A protein and the small-molecule ligand that binds it are described below.
Small molecule (SMILES): CN1CN([C@@H]2O[C@H](CO[P](=O)(O)O[P](=O)(O)OP(=O)(O)O)[C@@H](O)[C@H]2O)c2nc(N)[nH]c(=O)c21

Sequence of chain 1.A:
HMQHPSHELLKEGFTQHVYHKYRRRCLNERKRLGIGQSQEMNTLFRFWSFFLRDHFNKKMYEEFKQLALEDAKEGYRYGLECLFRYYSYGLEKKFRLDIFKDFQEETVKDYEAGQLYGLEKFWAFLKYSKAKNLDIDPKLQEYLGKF

Binding-site contacts:
Ligand atom C5 contacts residue TYR138 of chain 1.A at 3.5 Å (hydrophobic).
Ligand atom N1 contacts residue TYR99 of chain 1.A at 3.5 Å.
Ligand atom O6 contacts residue GLU102 of chain 1.A at 3.8 Å.
Ligand atom N2 contacts residue GLU102 of chain 1.A at 3.1 Å (salt-bridge).
Ligand atom O3' contacts residue GLU130 of chain 1.A at 2.7 Å (salt-bridge).
Ligand atom N3 contacts residue ALA134 of chain 1.A at 3.8 Å.
Ligand atom O4' contacts residue ALA134 of chain 1.A at 3.5 Å.
Ligand atom O6 contacts residue TYR99 of chain 1.A at 3.7 Å.
Ligand atom C4 contacts residue TYR138 of chain 1.A at 3.4 Å (hydrophobic).
Ligand atom N3 contacts residue SER98 of chain 1.A at 3.8 Å.
Ligand atom N1 contacts residue TYR138 of chain 1.A at 3.7 Å.
Ligand atom N3 contacts residue TYR138 of chain 1.A at 3.6 Å.
Ligand atom C3' contacts residue GLU130 of chain 1.A at 3.3 Å.
Ligand atom N1 contacts residue GLU102 of chain 1.A at 2.5 Å (salt-bridge).
Ligand atom N9 contacts residue TYR99 of chain 1.A at 3.5 Å (h-bond).
Ligand atom O6 contacts residue TYR138 of chain 1.A at 3.7 Å.
Ligand atom CM7 contacts residue TYR138 of chain 1.A at 3.6 Å (hydrophobic).
Ligand atom O2B contacts residue TYR138 of chain 1.A at 3.7 Å.
Ligand atom C6 contacts residue TYR99 of chain 1.A at 3.3 Å (hydrophobic).
Ligand atom C2 contacts residue SER98 of chain 1.A at 3.8 Å.
Ligand atom N7 contacts residue TYR99 of chain 1.A at 3.6 Å (h-bond).
Ligand atom C5 contacts residue TYR99 of chain 1.A at 3.5 Å (hydrophobic).
Ligand atom C4' contacts residue GLU130 of chain 1.A at 3.4 Å.
Ligand atom O4' contacts residue TYR138 of chain 1.A at 3.8 Å.
Ligand atom O2' contacts residue LYS131 of chain 1.A at 2.9 Å (salt-bridge).
Ligand atom C5' contacts residue GLU130 of chain 1.A at 3.7 Å.
Ligand atom O2' contacts residue TYR99 of chain 1.A at 3.7 Å.
Ligand atom O1A contacts residue TYR138 of chain 1.A at 2.6 Å (h-bond).
Ligand atom N9 contacts residue TYR138 of chain 1.A at 3.7 Å.
Ligand atom O3' contacts residue LYS131 of chain 1.A at 2.9 Å (salt-bridge).
Ligand atom C1' contacts residue ALA134 of chain 1.A at 3.5 Å (hydrophobic).
Ligand atom C6 contacts residue TYR138 of chain 1.A at 3.7 Å (hydrophobic).
Ligand atom C4 contacts residue TYR99 of chain 1.A at 3.5 Å (hydrophobic).
Ligand atom C8 contacts residue TYR138 of chain 1.A at 3.5 Å (hydrophobic).
Ligand atom N2 contacts residue SER98 of chain 1.A at 2.9 Å (h-bond).
Ligand atom C8 contacts residue TYR99 of chain 1.A at 3.5 Å (hydrophobic).
Ligand atom C6 contacts residue GLU102 of chain 1.A at 3.6 Å.
Ligand atom C2 contacts residue TYR138 of chain 1.A at 3.8 Å (hydrophobic).
Ligand atom N7 contacts residue TYR138 of chain 1.A at 3.4 Å (h-bond).
Ligand atom C2 contacts residue GLU102 of chain 1.A at 3.2 Å.